Sequence of chain 1.A:
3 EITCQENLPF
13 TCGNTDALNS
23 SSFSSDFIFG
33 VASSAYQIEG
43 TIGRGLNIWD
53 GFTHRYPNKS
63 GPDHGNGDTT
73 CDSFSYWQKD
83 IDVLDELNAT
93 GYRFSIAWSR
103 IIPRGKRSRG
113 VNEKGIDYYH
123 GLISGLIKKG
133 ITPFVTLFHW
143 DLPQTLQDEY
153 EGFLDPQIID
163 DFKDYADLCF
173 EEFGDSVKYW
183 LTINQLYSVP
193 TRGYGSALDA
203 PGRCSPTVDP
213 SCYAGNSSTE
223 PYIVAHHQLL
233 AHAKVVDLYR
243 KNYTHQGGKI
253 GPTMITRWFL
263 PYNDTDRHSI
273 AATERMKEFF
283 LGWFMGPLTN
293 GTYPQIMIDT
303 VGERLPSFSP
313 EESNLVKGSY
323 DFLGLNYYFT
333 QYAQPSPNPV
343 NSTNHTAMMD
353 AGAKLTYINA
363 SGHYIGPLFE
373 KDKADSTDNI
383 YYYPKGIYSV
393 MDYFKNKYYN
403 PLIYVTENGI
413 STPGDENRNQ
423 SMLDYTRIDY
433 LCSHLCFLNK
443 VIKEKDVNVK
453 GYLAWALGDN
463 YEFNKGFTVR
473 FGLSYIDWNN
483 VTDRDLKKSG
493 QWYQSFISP

Binding-site contacts:
Ligand atom C8 contacts residue LYS165 of chain 1.A at 2.8 Å.
Ligand atom C1 contacts residue ASN244 of chain 1.A at 1.8 Å.
Ligand atom O7 contacts residue ASP239 of chain 1.A at 4.2 Å.
Ligand atom C2 contacts residue ASN244 of chain 1.A at 2.8 Å.
Ligand atom C7 contacts residue ASN244 of chain 1.A at 3.7 Å.
Ligand atom O7 contacts residue LYS243 of chain 1.A at 4.1 Å.
Ligand atom O7 contacts residue ASN244 of chain 1.A at 4.0 Å.
Ligand atom C3 contacts residue ASN244 of chain 1.A at 3.9 Å.
Ligand atom C8 contacts residue ASP239 of chain 1.A at 4.0 Å.
Ligand atom C5 contacts residue ASN244 of chain 1.A at 3.7 Å.
Ligand atom O5 contacts residue ASN244 of chain 1.A at 2.4 Å (h-bond).
Ligand atom N2 contacts residue ASN244 of chain 1.A at 3.1 Å (h-bond).
Ligand atom C7 contacts residue LYS165 of chain 1.A at 3.8 Å.
Ligand atom C7 contacts residue LEU240 of chain 1.A at 4.0 Å (hydrophobic).
Ligand atom C4 contacts residue ASN244 of chain 1.A at 4.2 Å.
Ligand atom N2 contacts residue LYS165 of chain 1.A at 4.2 Å.
Ligand atom N2 contacts residue LEU240 of chain 1.A at 4.2 Å.
Ligand atom C8 contacts residue LEU240 of chain 1.A at 3.5 Å (hydrophobic).

The small molecule below binds the protein below.
Small molecule (SMILES): CC(=O)N[C@@H]1[C@@H](O)[C@H](O)[C@@H](CO)O[C@H]1O